A small-molecule ligand and the protein it binds are described below.
Small molecule (SMILES): CC(=O)N[C@H]1[C@H](O[C@H]2[C@H](O)[C@@H](NC(C)=O)CO[C@@H]2CO)O[C@H](CO)[C@@H](O)[C@@H]1O

Sequence of chain 25.G:
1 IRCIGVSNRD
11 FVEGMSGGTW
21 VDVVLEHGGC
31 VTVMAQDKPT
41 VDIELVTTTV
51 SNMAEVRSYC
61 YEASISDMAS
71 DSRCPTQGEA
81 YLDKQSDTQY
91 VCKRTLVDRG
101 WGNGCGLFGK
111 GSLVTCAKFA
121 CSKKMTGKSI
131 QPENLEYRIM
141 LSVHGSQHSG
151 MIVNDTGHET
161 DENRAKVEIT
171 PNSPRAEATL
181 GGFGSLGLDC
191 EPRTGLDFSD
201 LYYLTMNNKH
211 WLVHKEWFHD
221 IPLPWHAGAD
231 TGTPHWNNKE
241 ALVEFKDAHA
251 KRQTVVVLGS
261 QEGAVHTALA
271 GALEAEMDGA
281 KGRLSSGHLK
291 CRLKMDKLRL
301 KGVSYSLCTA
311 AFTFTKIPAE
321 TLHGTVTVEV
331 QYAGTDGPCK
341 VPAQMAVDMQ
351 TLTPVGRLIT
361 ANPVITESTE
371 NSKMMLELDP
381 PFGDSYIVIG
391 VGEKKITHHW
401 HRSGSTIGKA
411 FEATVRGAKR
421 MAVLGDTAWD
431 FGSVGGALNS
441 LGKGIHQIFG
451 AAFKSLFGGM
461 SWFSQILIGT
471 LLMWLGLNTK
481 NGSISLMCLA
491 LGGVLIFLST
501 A

Binding-site contacts:
Ligand atom O7 contacts residue ASN154 of chain 25.G at 2.6 Å (h-bond).
Ligand atom N2 contacts residue THR156 of chain 25.G at 3.6 Å (h-bond).
Ligand atom C8 contacts residue ASN154 of chain 25.G at 3.6 Å.
Ligand atom C2 contacts residue THR156 of chain 25.G at 4.2 Å.
Ligand atom N2 contacts residue ASN154 of chain 25.G at 3.8 Å.
Ligand atom O6 contacts residue MET151 of chain 25.G at 3.4 Å.
Ligand atom C2 contacts residue ASN154 of chain 25.G at 3.5 Å.
Ligand atom C1 contacts residue THR156 of chain 25.G at 3.6 Å.
Ligand atom O5 contacts residue ASN154 of chain 25.G at 4.0 Å.
Ligand atom C7 contacts residue THR156 of chain 25.G at 3.9 Å.
Ligand atom C7 contacts residue ASN154 of chain 25.G at 3.3 Å.
Ligand atom C6 contacts residue MET151 of chain 25.G at 4.5 Å (hydrophobic).
Ligand atom C1 contacts residue ASN154 of chain 25.G at 3.4 Å.
Ligand atom C8 contacts residue THR156 of chain 25.G at 4.0 Å.